This small molecule binds to this protein.
Small molecule (SMILES): CC(=O)N[C@@H]1[C@@H](O[C@@H]2O[C@H](CO)[C@H](O)[C@H](O[C@]3(C(=O)O)C[C@H](O)[C@@H](NC(C)=O)[C@H]([C@H](O)[C@H](O)CO)O3)[C@H]2O)[C@H](O)[C@@H](CO[C@]2(C(=O)O)C[C@H](O)[C@@H](NC(C)=O)[C@H]([C@H](O)[C@H](O)CO)O2)O[C@H]1O

Binding-site contacts:
Ligand atom C3 contacts residue GLY78 of chain 4.F at 4.1 Å.
Ligand atom C1 contacts residue ARG77 of chain 4.F at 3.1 Å.
Ligand atom O3 contacts residue VAL296 of chain 4.F at 4.3 Å.
Ligand atom C10 contacts residue TYR72 of chain 4.F at 4.1 Å (hydrophobic).
Ligand atom O4 contacts residue HIS298 of chain 4.F at 3.0 Å (h-bond).
Ligand atom C1 contacts residue SER89 of chain 4.F at 4.2 Å.
Ligand atom C4 contacts residue GLY78 of chain 4.F at 3.4 Å.
Ligand atom O1A contacts residue ARG77 of chain 4.F at 3.0 Å (salt-bridge).
Ligand atom C3 contacts residue GLY78 of chain 4.F at 3.9 Å.
Ligand atom O3 contacts residue GLY78 of chain 4.F at 3.6 Å.
Ligand atom O1B contacts residue SER89 of chain 4.F at 3.5 Å (h-bond).
Ligand atom O4 contacts residue ILE79 of chain 4.F at 3.6 Å (h-bond).
Ligand atom C4 contacts residue TYR72 of chain 4.F at 3.4 Å (hydrophobic).
Ligand atom C6 contacts residue TYR72 of chain 4.F at 3.8 Å (hydrophobic).
Ligand atom O4 contacts residue ASN80 of chain 4.F at 4.0 Å.
Ligand atom O1A contacts residue TYR72 of chain 4.F at 3.1 Å.
Ligand atom C3 contacts residue HIS298 of chain 4.F at 4.1 Å.
Ligand atom O8 contacts residue GLU87 of chain 4.F at 3.9 Å.
Ligand atom O1B contacts residue ARG77 of chain 4.F at 2.5 Å (salt-bridge).
Ligand atom O8 contacts residue ARG77 of chain 4.F at 3.1 Å (salt-bridge).
Ligand atom C3 contacts residue ARG77 of chain 4.F at 4.1 Å.
Ligand atom C6 contacts residue ARG77 of chain 4.F at 4.3 Å.
Ligand atom C5 contacts residue TYR72 of chain 4.F at 3.5 Å (hydrophobic).
Ligand atom C1 contacts residue GLY78 of chain 4.F at 4.1 Å.
Ligand atom N5 contacts residue TYR72 of chain 4.F at 3.0 Å (h-bond).
Ligand atom O4 contacts residue TYR72 of chain 4.F at 3.8 Å.
Ligand atom O1A contacts residue GLY78 of chain 4.F at 3.7 Å.
Ligand atom C8 contacts residue ARG77 of chain 4.F at 4.1 Å.
Ligand atom O4 contacts residue GLY78 of chain 4.F at 3.2 Å.
Ligand atom O8 contacts residue TYR72 of chain 4.F at 3.9 Å.
Ligand atom C6 contacts residue ASN93 of chain 4.F at 3.1 Å.
Ligand atom O1A contacts residue SER89 of chain 4.F at 4.1 Å.
Ligand atom C3 contacts residue VAL296 of chain 4.F at 3.7 Å (hydrophobic).
Ligand atom O6 contacts residue ASN93 of chain 4.F at 3.0 Å (h-bond).
Ligand atom C11 contacts residue ASP85 of chain 3.F at 4.2 Å.
Ligand atom C4 contacts residue HIS298 of chain 4.F at 4.0 Å.
Ligand atom O4 contacts residue THR291 of chain 4.F at 3.4 Å.
Ligand atom C5 contacts residue ASN93 of chain 4.F at 4.1 Å.
Ligand atom C2 contacts residue GLY78 of chain 4.F at 4.1 Å.
Ligand atom C1 contacts residue TYR72 of chain 4.F at 4.0 Å (hydrophobic).

Sequence of chain 3.F:
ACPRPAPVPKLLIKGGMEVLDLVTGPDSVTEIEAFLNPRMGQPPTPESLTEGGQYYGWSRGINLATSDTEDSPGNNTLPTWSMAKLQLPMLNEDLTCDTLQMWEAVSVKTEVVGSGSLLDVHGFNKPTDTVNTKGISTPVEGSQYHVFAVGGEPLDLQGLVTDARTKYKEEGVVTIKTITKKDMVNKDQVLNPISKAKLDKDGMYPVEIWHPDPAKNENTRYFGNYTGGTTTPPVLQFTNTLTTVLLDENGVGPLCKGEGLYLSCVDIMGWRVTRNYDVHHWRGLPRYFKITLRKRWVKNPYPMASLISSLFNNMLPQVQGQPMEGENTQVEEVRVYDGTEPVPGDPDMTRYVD

Sequence of chain 4.F:
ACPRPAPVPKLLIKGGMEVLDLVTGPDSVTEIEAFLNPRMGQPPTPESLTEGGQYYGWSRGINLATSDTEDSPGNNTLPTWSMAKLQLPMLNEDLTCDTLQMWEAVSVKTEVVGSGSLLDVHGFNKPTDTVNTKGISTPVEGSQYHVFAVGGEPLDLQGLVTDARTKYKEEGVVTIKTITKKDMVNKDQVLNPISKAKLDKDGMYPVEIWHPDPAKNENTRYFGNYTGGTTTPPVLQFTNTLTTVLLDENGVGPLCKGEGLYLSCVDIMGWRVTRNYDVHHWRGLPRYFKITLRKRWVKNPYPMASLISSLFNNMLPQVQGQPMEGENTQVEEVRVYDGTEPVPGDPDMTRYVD